A small-molecule ligand and the protein it binds are described below.
Small molecule (SMILES): COc1ccc(-c2c(-c3nc(CC(=O)NCC4CCOCC4)cs3)cnn2C(C)(C)C)cc1

Binding-site contacts:
Ligand atom C16 contacts residue ILE140 of chain 1.C at 3.9 Å (hydrophobic).
Ligand atom C21 contacts residue VAL116 of chain 1.C at 3.2 Å (hydrophobic).
Ligand atom C16 contacts residue CYS106 of chain 1.C at 3.8 Å (hydrophobic).
Ligand atom C22 contacts residue HIS63 of chain 1.C at 3.7 Å.
Ligand atom C3 contacts residue CYS60 of chain 1.C at 3.7 Å (hydrophobic).
Ligand atom C29 contacts residue MET105 of chain 1.C at 4.0 Å (hydrophobic).
Ligand atom C26 contacts residue PHE117 of chain 1.C at 3.9 Å (hydrophobic).
Ligand atom C17 contacts residue ILE140 of chain 1.C at 3.6 Å (hydrophobic).
Ligand atom O25 contacts residue GLU119 of chain 1.C at 3.3 Å (salt-bridge).
Ligand atom C21 contacts residue SER144 of chain 1.C at 3.7 Å.
Ligand atom O30 contacts residue ARG104 of chain 1.C at 3.8 Å.
Ligand atom C33 contacts residue TRP57 of chain 1.C at 3.7 Å (hydrophobic).
Ligand atom O20 contacts residue CYS106 of chain 1.C at 3.8 Å.
Ligand atom N2 contacts residue CYS60 of chain 1.C at 3.2 Å.
Ligand atom C6 contacts residue PHE118 of chain 1.C at 3.7 Å (hydrophobic).
Ligand atom N7 contacts residue MET105 of chain 1.C at 3.7 Å.
Ligand atom C31 contacts residue LEU27 of chain 1.C at 3.6 Å (hydrophobic).
Ligand atom C19 contacts residue PHE128 of chain 1.C at 3.9 Å (hydrophobic).
Ligand atom N7 contacts residue HIS63 of chain 1.C at 3.8 Å.
Ligand atom C32 contacts residue LEU27 of chain 1.C at 3.8 Å (hydrophobic).
Ligand atom C9 contacts residue PHE118 of chain 1.C at 4.0 Å (hydrophobic).
Ligand atom O20 contacts residue SER144 of chain 1.C at 3.4 Å (h-bond).
Ligand atom O25 contacts residue PHE117 of chain 1.C at 3.4 Å.
Ligand atom O20 contacts residue ILE140 of chain 1.C at 3.4 Å.
Ligand atom C27 contacts residue GLN26 of chain 1.C at 3.9 Å.
Ligand atom C12 contacts residue ILE140 of chain 1.C at 3.8 Å (hydrophobic).
Ligand atom O20 contacts residue VAL116 of chain 1.C at 4.0 Å.
Ligand atom C13 contacts residue LEU131 of chain 1.C at 3.8 Å (hydrophobic).
Ligand atom C18 contacts residue PHE141 of chain 1.C at 4.0 Å (hydrophobic).
Ligand atom C29 contacts residue ARG104 of chain 1.C at 3.9 Å.
Ligand atom C21 contacts residue PHE141 of chain 1.C at 3.7 Å (hydrophobic).
Ligand atom C15 contacts residue MET105 of chain 1.C at 3.7 Å (hydrophobic).
Ligand atom N7 contacts residue PHE118 of chain 1.C at 3.7 Å.
Ligand atom C16 contacts residue MET105 of chain 1.C at 3.8 Å (hydrophobic).
Ligand atom C6 contacts residue MET105 of chain 1.C at 3.7 Å (hydrophobic).
Ligand atom S10 contacts residue PHE118 of chain 1.C at 4.0 Å.
Ligand atom C4 contacts residue MET105 of chain 1.C at 3.8 Å (hydrophobic).
Ligand atom S10 contacts residue PHE117 of chain 1.C at 3.7 Å.
Ligand atom C9 contacts residue PHE117 of chain 1.C at 3.0 Å (hydrophobic).
Ligand atom C8 contacts residue PHE118 of chain 1.C at 3.8 Å (hydrophobic).

Sequence of chain 1.C:
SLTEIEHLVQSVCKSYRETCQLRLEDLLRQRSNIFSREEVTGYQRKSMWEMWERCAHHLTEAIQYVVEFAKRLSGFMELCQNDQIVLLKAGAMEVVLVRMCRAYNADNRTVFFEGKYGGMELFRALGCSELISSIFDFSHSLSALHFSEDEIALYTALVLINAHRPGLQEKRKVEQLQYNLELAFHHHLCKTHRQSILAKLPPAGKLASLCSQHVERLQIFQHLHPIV